Sequence of chain 1.A:
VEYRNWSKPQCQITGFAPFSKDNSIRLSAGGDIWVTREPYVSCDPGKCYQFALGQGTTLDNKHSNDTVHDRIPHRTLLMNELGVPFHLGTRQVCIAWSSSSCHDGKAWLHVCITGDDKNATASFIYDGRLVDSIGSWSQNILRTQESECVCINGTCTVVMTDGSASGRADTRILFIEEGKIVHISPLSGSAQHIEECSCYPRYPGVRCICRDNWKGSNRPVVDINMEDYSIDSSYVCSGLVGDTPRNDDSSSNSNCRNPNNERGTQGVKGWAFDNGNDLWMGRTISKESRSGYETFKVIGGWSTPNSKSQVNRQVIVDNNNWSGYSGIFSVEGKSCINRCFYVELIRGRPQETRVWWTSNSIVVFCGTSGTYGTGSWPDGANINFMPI

The protein below binds the small molecule below.
Small molecule (SMILES): [H]/N=C(\N)N[C@H]1C=C(C(=O)O)O[C@@H]([C@H](OC)[C@H](O)CO)[C@@H]1NC(C)=O

Binding-site contacts:
Ligand atom N13 contacts residue TRP178 of chain 1.A at 3.0 Å (h-bond).
Ligand atom C4 contacts residue ASP151 of chain 1.A at 3.4 Å.
Ligand atom O1A contacts residue TYR406 of chain 1.A at 3.2 Å (h-bond).
Ligand atom C1 contacts residue TYR406 of chain 1.A at 2.9 Å (hydrophobic).
Ligand atom O9 contacts residue GLU276 of chain 1.A at 2.6 Å (salt-bridge).
Ligand atom O8 contacts residue ARG292 of chain 1.A at 3.4 Å.
Ligand atom O1B contacts residue TYR406 of chain 1.A at 3.3 Å (h-bond).
Ligand atom N13 contacts residue GLU227 of chain 1.A at 3.1 Å (salt-bridge).
Ligand atom O1B contacts residue ARG371 of chain 1.A at 2.8 Å (salt-bridge).
Ligand atom C8 contacts residue GLU276 of chain 1.A at 3.6 Å.
Ligand atom O10 contacts residue ASP151 of chain 1.A at 3.4 Å.
Ligand atom O8 contacts residue GLU276 of chain 1.A at 2.8 Å (salt-bridge).
Ligand atom O1A contacts residue ARG371 of chain 1.A at 2.8 Å (salt-bridge).
Ligand atom C9 contacts residue ASN294 of chain 1.A at 3.7 Å.
Ligand atom C9 contacts residue GLU276 of chain 1.A at 3.3 Å.
Ligand atom O6 contacts residue TYR406 of chain 1.A at 3.1 Å (h-bond).
Ligand atom N12 contacts residue ASP151 of chain 1.A at 3.0 Å (salt-bridge).
Ligand atom O9 contacts residue ARG224 of chain 1.A at 3.4 Å (salt-bridge).
Ligand atom C8 contacts residue ARG292 of chain 1.A at 3.7 Å.
Ligand atom N4 contacts residue ASP151 of chain 1.A at 2.9 Å (salt-bridge).
Ligand atom N12 contacts residue TRP178 of chain 1.A at 2.7 Å (h-bond).
Ligand atom C3 contacts residue TYR406 of chain 1.A at 3.1 Å (hydrophobic).
Ligand atom C2 contacts residue TYR406 of chain 1.A at 2.6 Å (hydrophobic).
Ligand atom C4 contacts residue GLU119 of chain 1.A at 3.7 Å.
Ligand atom O9 contacts residue ALA246 of chain 1.A at 3.4 Å.
Ligand atom C6 contacts residue TYR406 of chain 1.A at 3.6 Å (hydrophobic).
Ligand atom O10 contacts residue ARG152 of chain 1.A at 2.8 Å (salt-bridge).
Ligand atom C6 contacts residue GLU277 of chain 1.A at 3.5 Å.
Ligand atom C13 contacts residue ARG152 of chain 1.A at 3.8 Å.
Ligand atom N4 contacts residue GLU119 of chain 1.A at 3.3 Å (salt-bridge).
Ligand atom N12 contacts residue ARG156 of chain 1.A at 3.2 Å (salt-bridge).
Ligand atom C1 contacts residue ARG371 of chain 1.A at 3.5 Å.
Ligand atom C12 contacts residue TRP178 of chain 1.A at 3.2 Å (hydrophobic).
Ligand atom C12 contacts residue GLU119 of chain 1.A at 3.6 Å.
Ligand atom O1A contacts residue ARG292 of chain 1.A at 3.3 Å (salt-bridge).
Ligand atom C3 contacts residue GLU119 of chain 1.A at 3.4 Å.
Ligand atom C11 contacts residue TRP178 of chain 1.A at 3.8 Å (hydrophobic).
Ligand atom C3 contacts residue ASP151 of chain 1.A at 3.3 Å.
Ligand atom N12 contacts residue GLU119 of chain 1.A at 3.8 Å.
Ligand atom O1B contacts residue ARG118 of chain 1.A at 2.9 Å (salt-bridge).